Sequence of chain 1.E:
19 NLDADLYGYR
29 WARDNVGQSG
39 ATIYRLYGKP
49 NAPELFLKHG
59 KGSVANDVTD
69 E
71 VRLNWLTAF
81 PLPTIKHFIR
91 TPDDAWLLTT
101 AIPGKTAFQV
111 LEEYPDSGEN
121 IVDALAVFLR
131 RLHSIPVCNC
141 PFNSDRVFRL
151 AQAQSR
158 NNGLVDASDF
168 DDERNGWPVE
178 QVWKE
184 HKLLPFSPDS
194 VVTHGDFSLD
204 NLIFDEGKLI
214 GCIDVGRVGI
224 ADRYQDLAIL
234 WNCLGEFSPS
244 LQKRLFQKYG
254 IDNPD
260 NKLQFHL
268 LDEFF

Binding-site contacts:
Ligand atom C9 contacts residue ASP166 of chain 1.E at 3.7 Å.
Ligand atom C12 contacts residue GLU270 of chain 1.E at 3.4 Å.
Ligand atom O8 contacts residue SER37 of chain 1.E at 3.5 Å (h-bond).
Ligand atom N2 contacts residue PHE272 of chain 1.E at 2.9 Å (h-bond).
Ligand atom C15 contacts residue ASP168 of chain 1.E at 3.7 Å.
Ligand atom C11 contacts residue ASP269 of chain 1.E at 3.2 Å.
Ligand atom C6 contacts residue PHE272 of chain 1.E at 3.1 Å (hydrophobic).
Ligand atom C12 contacts residue ASP269 of chain 1.E at 3.6 Å.
Ligand atom C15 contacts residue ASN235 of chain 1.E at 3.7 Å.
Ligand atom C3 contacts residue ASP199 of chain 1.E at 3.3 Å.
Ligand atom O15 contacts residue CYS236 of chain 1.E at 4.0 Å.
Ligand atom O13 contacts residue ASP168 of chain 1.E at 3.1 Å (salt-bridge).
Ligand atom O7 contacts residue ASP199 of chain 1.E at 2.5 Å (salt-bridge).
Ligand atom C7 contacts residue ASP168 of chain 1.E at 3.6 Å.
Ligand atom N1 contacts residue PHE272 of chain 1.E at 2.8 Å (h-bond).
Ligand atom O11 contacts residue ASP166 of chain 1.E at 3.9 Å.
Ligand atom O10 contacts residue ASP166 of chain 1.E at 3.7 Å.
Ligand atom O14 contacts residue ASN235 of chain 1.E at 3.3 Å (h-bond).
Ligand atom O14 contacts residue GLU239 of chain 1.E at 2.8 Å (salt-bridge).
Ligand atom C16 contacts residue GLU239 of chain 1.E at 3.2 Å.
Ligand atom C18 contacts residue CYS236 of chain 1.E at 3.8 Å (hydrophobic).
Ligand atom C10 contacts residue ASP166 of chain 1.E at 3.4 Å.
Ligand atom N3 contacts residue PHE167 of chain 1.E at 3.7 Å.
Ligand atom C14 contacts residue ASP168 of chain 1.E at 3.9 Å.
Ligand atom C12 contacts residue ASP166 of chain 1.E at 3.8 Å.
Ligand atom C6 contacts residue SER37 of chain 1.E at 3.8 Å.
Ligand atom O11 contacts residue ASP168 of chain 1.E at 3.4 Å (salt-bridge).
Ligand atom C7 contacts residue ASP166 of chain 1.E at 3.5 Å.
Ligand atom O14 contacts residue CYS236 of chain 1.E at 3.5 Å.
Ligand atom O13 contacts residue PHE167 of chain 1.E at 3.8 Å.
Ligand atom C18 contacts residue GLU239 of chain 1.E at 3.3 Å.
Ligand atom N3 contacts residue GLU270 of chain 1.E at 2.6 Å (salt-bridge).
Ligand atom O8 contacts residue PHE272 of chain 1.E at 3.8 Å.
Ligand atom C5 contacts residue PHE272 of chain 1.E at 3.8 Å (hydrophobic).
Ligand atom C7 contacts residue GLU270 of chain 1.E at 3.5 Å.
Ligand atom N2 contacts residue ASP269 of chain 1.E at 2.7 Å (salt-bridge).
Ligand atom N3 contacts residue ASP166 of chain 1.E at 2.7 Å (salt-bridge).
Ligand atom C8 contacts residue ASP166 of chain 1.E at 3.4 Å.
Ligand atom C17 contacts residue GLU239 of chain 1.E at 3.8 Å.
Ligand atom N3 contacts residue ASP168 of chain 1.E at 2.7 Å (salt-bridge).

The protein below binds the small molecule below.
Small molecule (SMILES): NC[C@H]1O[C@H](O[C@H]2[C@H](O)[C@@H](O[C@H]3O[C@H](CO)[C@@H](O)[C@H](N)[C@H]3O)[C@H](N)C[C@@H]2N)[C@H](O)[C@@H](O)[C@@H]1O